This small molecule binds to this protein.
Small molecule (SMILES): Nc1ccn([C@@H]2O[C@H](CO[P](=O)(O)O[C@H]3[C@@H](O)[C@H](n4ccc(=O)[nH]c4=O)O[C@@H]3CO)[C@@H](O[P](=O)(O)OC[C@H]3O[C@@H](n4cnc5c(=O)nc(N)[nH]c54)[C@H](O)[C@@H]3O[P](=O)(O)OC[C@H]3O[C@@H](n4cnc5c(N)ncnc54)[C@H](O)[C@@H]3O[P](=O)(O)OC[C@H]3O[C@@H](n4ccc(N)nc4=O)[C@H](O)[C@@H]3O[P](=O)(O)OC[C@H]3O[C@@H](n4cnc5c(N)ncnc54)[C@H](O)[C@@H]3O)[C@H]2O)c(=O)n1

Sequence of chain 1.C:
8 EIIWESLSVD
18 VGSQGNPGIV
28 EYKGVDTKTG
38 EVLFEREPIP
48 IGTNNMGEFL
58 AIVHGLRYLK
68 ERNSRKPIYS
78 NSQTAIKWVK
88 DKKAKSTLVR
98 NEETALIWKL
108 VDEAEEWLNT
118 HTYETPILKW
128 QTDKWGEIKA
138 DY

Binding-site contacts:
Ligand atom OP1 contacts residue THR129 of chain 1.C at 2.6 Å (h-bond).
Ligand atom O2' contacts residue GLN80 of chain 1.C at 3.0 Å (h-bond).
Ligand atom O6 contacts residue DC5 of chain 1.B at 2.9 Å (h-bond).
Ligand atom O2' contacts residue ASN78 of chain 1.C at 2.7 Å (h-bond).
Ligand atom N3 contacts residue ASN51 of chain 1.C at 3.0 Å (h-bond).
Ligand atom N1 contacts residue DG3 of chain 1.B at 3.3 Å.
Ligand atom N1 contacts residue T5S2 of chain 1.B at 2.8 Å (h-bond).
Ligand atom C2 contacts residue DG3 of chain 1.B at 3.5 Å.
Ligand atom O3' contacts residue ASN78 of chain 1.C at 3.3 Å (h-bond).
Ligand atom N3 contacts residue DG6 of chain 1.B at 3.2 Å.
Ligand atom C4' contacts residue ASN78 of chain 1.C at 3.4 Å.
Ligand atom N3 contacts residue DG6 of chain 1.B at 3.0 Å (h-bond).
Ligand atom N3 contacts residue DG3 of chain 1.B at 2.9 Å (h-bond).
Ligand atom N6 contacts residue T5S2 of chain 1.B at 3.0 Å (h-bond).
Ligand atom O5' contacts residue ASN78 of chain 1.C at 2.9 Å (h-bond).
Ligand atom N3 contacts residue DG3 of chain 1.B at 3.3 Å.
Ligand atom C2 contacts residue ASN51 of chain 1.C at 3.4 Å.
Ligand atom N1 contacts residue DT4 of chain 1.B at 2.8 Å (h-bond).
Ligand atom O2 contacts residue DG6 of chain 1.B at 2.9 Å (h-bond).
Ligand atom N4 contacts residue DG6 of chain 1.B at 2.9 Å (h-bond).
Ligand atom O3' contacts residue ASN78 of chain 1.C at 3.3 Å (h-bond).
Ligand atom O2 contacts residue DG3 of chain 1.B at 2.9 Å (h-bond).
Ligand atom N6 contacts residue DT4 of chain 1.B at 2.9 Å (h-bond).
Ligand atom OP1 contacts residue ASN78 of chain 1.C at 3.3 Å.
Ligand atom N1 contacts residue DC5 of chain 1.B at 3.5 Å (h-bond).
Ligand atom C4 contacts residue DG6 of chain 1.B at 3.4 Å.
Ligand atom N2 contacts residue DG6 of chain 1.B at 3.3 Å.
Ligand atom O3' contacts residue GLU55 of chain 1.C at 3.2 Å (salt-bridge).
Ligand atom O2' contacts residue GLU55 of chain 1.C at 2.8 Å (salt-bridge).
Ligand atom C2 contacts residue DG6 of chain 1.B at 3.4 Å.
Ligand atom N1 contacts residue DG6 of chain 1.B at 3.5 Å (h-bond).
Ligand atom O3' contacts residue LYS126 of chain 1.C at 3.1 Å (salt-bridge).
Ligand atom N2 contacts residue DC5 of chain 1.B at 2.8 Å (h-bond).
Ligand atom C2 contacts residue T5S2 of chain 1.B at 3.5 Å.
Ligand atom C2 contacts residue DC5 of chain 1.B at 3.4 Å.
Ligand atom O3' contacts residue MG1 of chain 1.D at 2.4 Å.
Ligand atom OP1 contacts residue LYS126 of chain 1.C at 3.0 Å (salt-bridge).
Ligand atom N1 contacts residue DC5 of chain 1.B at 2.9 Å (h-bond).
Ligand atom O3' contacts residue MG1 of chain 1.E at 3.3 Å.
Ligand atom N4 contacts residue DG3 of chain 1.B at 2.9 Å (h-bond).